Sequence of chain 1.B:
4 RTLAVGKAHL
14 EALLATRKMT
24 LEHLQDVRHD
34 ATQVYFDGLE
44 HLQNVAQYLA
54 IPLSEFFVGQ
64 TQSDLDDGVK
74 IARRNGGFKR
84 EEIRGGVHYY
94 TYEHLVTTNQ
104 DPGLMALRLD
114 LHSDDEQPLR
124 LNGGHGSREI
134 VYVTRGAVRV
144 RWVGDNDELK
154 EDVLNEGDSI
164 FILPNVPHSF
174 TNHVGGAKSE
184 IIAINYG

Sequence of chain 1.D:
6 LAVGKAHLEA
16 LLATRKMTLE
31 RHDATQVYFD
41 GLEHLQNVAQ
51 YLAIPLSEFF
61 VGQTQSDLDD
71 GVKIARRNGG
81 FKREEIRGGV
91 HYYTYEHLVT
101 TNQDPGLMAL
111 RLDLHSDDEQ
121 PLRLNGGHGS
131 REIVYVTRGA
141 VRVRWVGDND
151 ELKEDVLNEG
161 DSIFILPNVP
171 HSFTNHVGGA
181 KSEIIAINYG

The protein below binds the small molecule below.
Small molecule (SMILES): C[C@@H](O)CP(=O)(O)O

Binding-site contacts:
Ligand atom P7 contacts residue MN1 of chain 1.G at 3.1 Å.
Ligand atom C6 contacts residue TYR95 of chain 1.B at 4.4 Å (hydrophobic).
Ligand atom P7 contacts residue TYR93 of chain 1.B at 4.4 Å.
Ligand atom O12 contacts residue LYS21 of chain 1.D at 2.4 Å (salt-bridge).
Ligand atom C2 contacts residue GLU132 of chain 1.B at 3.3 Å.
Ligand atom O12 contacts residue ASN125 of chain 1.B at 4.0 Å.
Ligand atom O12 contacts residue MN1 of chain 1.G at 2.4 Å.
Ligand atom C1 contacts residue ALA186 of chain 1.B at 3.9 Å (hydrophobic).
Ligand atom C6 contacts residue LEU112 of chain 1.B at 4.4 Å (hydrophobic).
Ligand atom C2 contacts residue MN1 of chain 1.G at 3.1 Å.
Ligand atom O10 contacts residue GLU132 of chain 1.B at 2.6 Å (salt-bridge).
Ligand atom O12 contacts residue HIS128 of chain 1.B at 3.8 Å.
Ligand atom O13 contacts residue MN1 of chain 1.G at 3.3 Å.
Ligand atom C6 contacts residue HIS171 of chain 1.B at 4.3 Å.
Ligand atom O13 contacts residue ARG87 of chain 1.B at 3.7 Å.
Ligand atom O14 contacts residue LYS21 of chain 1.D at 3.5 Å (salt-bridge).
Ligand atom O14 contacts residue ASN125 of chain 1.B at 4.5 Å.
Ligand atom O10 contacts residue MN1 of chain 1.G at 2.6 Å.
Ligand atom P7 contacts residue ARG87 of chain 1.B at 4.0 Å.
Ligand atom C1 contacts residue ILE184 of chain 1.B at 3.9 Å (hydrophobic).
Ligand atom P7 contacts residue LYS21 of chain 1.D at 3.5 Å.
Ligand atom C6 contacts residue LYS21 of chain 1.D at 4.5 Å.
Ligand atom C1 contacts residue LEU112 of chain 1.B at 3.3 Å (hydrophobic).
Ligand atom C2 contacts residue LEU112 of chain 1.B at 4.4 Å (hydrophobic).
Ligand atom O14 contacts residue ARG87 of chain 1.B at 3.0 Å (salt-bridge).
Ligand atom O13 contacts residue ASN125 of chain 1.B at 2.1 Å (h-bond).
Ligand atom C6 contacts residue TYR93 of chain 1.B at 3.8 Å (hydrophobic).
Ligand atom O10 contacts residue HIS171 of chain 1.B at 3.1 Å (h-bond).
Ligand atom O14 contacts residue TYR95 of chain 1.B at 2.2 Å (h-bond).
Ligand atom C6 contacts residue MN1 of chain 1.G at 3.5 Å.
Ligand atom O13 contacts residue HIS171 of chain 1.B at 3.9 Å.
Ligand atom P7 contacts residue TYR95 of chain 1.B at 3.7 Å.
Ligand atom C2 contacts residue PHE173 of chain 1.B at 4.3 Å (hydrophobic).
Ligand atom O10 contacts residue PHE173 of chain 1.B at 3.4 Å.
Ligand atom C1 contacts residue GLU132 of chain 1.B at 3.9 Å.
Ligand atom C2 contacts residue LYS21 of chain 1.D at 4.4 Å.
Ligand atom P7 contacts residue ASN125 of chain 1.B at 3.5 Å.
Ligand atom C2 contacts residue HIS171 of chain 1.B at 4.2 Å.
Ligand atom O14 contacts residue TYR93 of chain 1.B at 3.9 Å.
Ligand atom C1 contacts residue PHE173 of chain 1.B at 3.8 Å (hydrophobic).